Sequence of chain 1.C:
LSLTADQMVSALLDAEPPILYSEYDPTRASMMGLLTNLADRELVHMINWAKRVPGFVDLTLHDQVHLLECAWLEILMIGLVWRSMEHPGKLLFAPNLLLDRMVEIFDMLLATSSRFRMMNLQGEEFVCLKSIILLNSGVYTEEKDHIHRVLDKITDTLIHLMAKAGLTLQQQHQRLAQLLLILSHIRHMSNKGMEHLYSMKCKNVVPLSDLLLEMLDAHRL

The small molecule below binds the protein below.
Small molecule (SMILES): CCCCn1nc(-c2ccc(O)cc2O)c2cccc(C(F)(F)F)c21

Binding-site contacts:
Ligand atom C04 contacts residue MET86 of chain 1.C at 4.0 Å (hydrophobic).
Ligand atom F24 contacts residue MET226 of chain 1.C at 3.6 Å.
Ligand atom C08 contacts residue LEU44 of chain 1.C at 3.8 Å (hydrophobic).
Ligand atom C01 contacts residue LEU126 of chain 1.C at 4.0 Å (hydrophobic).
Ligand atom F24 contacts residue LEU223 of chain 1.C at 3.6 Å.
Ligand atom F24 contacts residue GLY219 of chain 1.C at 3.9 Å.
Ligand atom O15 contacts residue LEU89 of chain 1.C at 3.6 Å.
Ligand atom C14 contacts residue LEU85 of chain 1.C at 3.9 Å (hydrophobic).
Ligand atom C21 contacts residue MET41 of chain 1.C at 3.7 Å (hydrophobic).
Ligand atom C10 contacts residue GLU51 of chain 1.C at 3.2 Å.
Ligand atom C10 contacts residue LEU47 of chain 1.C at 3.9 Å (hydrophobic).
Ligand atom C07 contacts residue LEU44 of chain 1.C at 3.7 Å (hydrophobic).
Ligand atom O12 contacts residue LEU85 of chain 1.C at 3.9 Å.
Ligand atom O15 contacts residue MET86 of chain 1.C at 3.1 Å.
Ligand atom O12 contacts residue GLU51 of chain 1.C at 2.6 Å (salt-bridge).
Ligand atom C04 contacts residue ILE122 of chain 1.C at 3.8 Å (hydrophobic).
Ligand atom C11 contacts residue GLU51 of chain 1.C at 3.3 Å.
Ligand atom C13 contacts residue MET86 of chain 1.C at 4.0 Å (hydrophobic).
Ligand atom C11 contacts residue ARG92 of chain 1.C at 3.8 Å.
Ligand atom F23 contacts residue GLY219 of chain 1.C at 3.2 Å.
Ligand atom C13 contacts residue LEU89 of chain 1.C at 3.6 Å (hydrophobic).
Ligand atom C17 contacts residue LEU44 of chain 1.C at 4.1 Å (hydrophobic).
Ligand atom C02 contacts residue PHE102 of chain 1.C at 3.8 Å (hydrophobic).
Ligand atom F24 contacts residue MET41 of chain 1.C at 3.6 Å.
Ligand atom C01 contacts residue PHE123 of chain 1.C at 3.2 Å (hydrophobic).
Ligand atom C18 contacts residue THR45 of chain 1.C at 4.0 Å.
Ligand atom C03 contacts residue ILE122 of chain 1.C at 3.9 Å (hydrophobic).
Ligand atom C03 contacts residue MET119 of chain 1.C at 3.5 Å (hydrophobic).
Ligand atom O12 contacts residue ARG92 of chain 1.C at 2.9 Å (salt-bridge).
Ligand atom C16 contacts residue LEU82 of chain 1.C at 4.0 Å (hydrophobic).
Ligand atom C01 contacts residue MET119 of chain 1.C at 3.9 Å (hydrophobic).
Ligand atom C17 contacts residue ALA48 of chain 1.C at 3.8 Å (hydrophobic).
Ligand atom C13 contacts residue LEU85 of chain 1.C at 3.1 Å (hydrophobic).
Ligand atom O15 contacts residue LEU85 of chain 1.C at 4.0 Å.
Ligand atom F22 contacts residue MET41 of chain 1.C at 2.8 Å.
Ligand atom C02 contacts residue LEU126 of chain 1.C at 3.9 Å (hydrophobic).
Ligand atom C11 contacts residue LEU85 of chain 1.C at 3.9 Å (hydrophobic).
Ligand atom C09 contacts residue LEU44 of chain 1.C at 3.5 Å (hydrophobic).
Ligand atom F22 contacts residue MET119 of chain 1.C at 3.7 Å.
Ligand atom C14 contacts residue LEU89 of chain 1.C at 4.1 Å (hydrophobic).